This small molecule binds to this protein.
Small molecule (SMILES): CC(=O)N[C@@H]1[C@@H](O)[C@@H](O)[C@@H](CO)O[C@@H]1O

Binding-site contacts:
Ligand atom O5 contacts residue SER1 of chain 3.I at 2.3 Å (h-bond).
Ligand atom O7 contacts residue LEU213 of chain 3.A at 3.7 Å.
Ligand atom C7 contacts residue ASN129 of chain 3.A at 3.8 Å.
Ligand atom O4 contacts residue ASP87 of chain 3.A at 2.7 Å (salt-bridge).
Ligand atom C8 contacts residue SO41 of chain 3.D at 3.9 Å.
Ligand atom N2 contacts residue ASN129 of chain 3.A at 3.5 Å (h-bond).
Ligand atom C5 contacts residue PHE127 of chain 3.A at 3.9 Å (hydrophobic).
Ligand atom C7 contacts residue GLY105 of chain 3.A at 3.8 Å.
Ligand atom C3 contacts residue ASN129 of chain 3.A at 3.3 Å.
Ligand atom O7 contacts residue GLY104 of chain 3.A at 3.8 Å.
Ligand atom C4 contacts residue ASP87 of chain 3.A at 3.5 Å.
Ligand atom O7 contacts residue GLY105 of chain 3.A at 2.9 Å (h-bond).
Ligand atom O4 contacts residue ALA86 of chain 3.A at 3.8 Å.
Ligand atom O6 contacts residue HIS217 of chain 3.A at 3.3 Å (h-bond).
Ligand atom O3 contacts residue GLY105 of chain 3.A at 3.0 Å (h-bond).
Ligand atom N2 contacts residue SO41 of chain 3.D at 3.1 Å (h-bond).
Ligand atom C2 contacts residue SO41 of chain 3.D at 3.9 Å.
Ligand atom C6 contacts residue LEU213 of chain 3.A at 3.8 Å (hydrophobic).
Ligand atom O4 contacts residue LEU213 of chain 3.A at 3.1 Å (h-bond).
Ligand atom O3 contacts residue ASP87 of chain 3.A at 2.5 Å (salt-bridge).
Ligand atom C4 contacts residue PHE127 of chain 3.A at 3.7 Å (hydrophobic).
Ligand atom C2 contacts residue LEU213 of chain 3.A at 3.9 Å (hydrophobic).
Ligand atom O3 contacts residue PHE127 of chain 3.A at 3.9 Å.
Ligand atom C2 contacts residue SER1 of chain 3.I at 2.4 Å.
Ligand atom C4 contacts residue SER1 of chain 3.I at 3.4 Å.
Ligand atom O5 contacts residue LEU213 of chain 3.A at 3.6 Å.
Ligand atom C5 contacts residue SER1 of chain 3.I at 2.8 Å.
Ligand atom C4 contacts residue ALA86 of chain 3.A at 4.0 Å (hydrophobic).
Ligand atom C3 contacts residue PHE127 of chain 3.A at 3.5 Å (hydrophobic).
Ligand atom C3 contacts residue ASP87 of chain 3.A at 3.5 Å.
Ligand atom N2 contacts residue SER1 of chain 3.I at 2.8 Å (h-bond).
Ligand atom O4 contacts residue GLY212 of chain 3.A at 3.3 Å.
Ligand atom C6 contacts residue HIS217 of chain 3.A at 3.6 Å.
Ligand atom O3 contacts residue ASN129 of chain 3.A at 2.9 Å (h-bond).
Ligand atom C7 contacts residue SO41 of chain 3.D at 4.0 Å.
Ligand atom C6 contacts residue SER214 of chain 3.A at 3.4 Å.
Ligand atom C1 contacts residue SER1 of chain 3.I at 1.4 Å.
Ligand atom O3 contacts residue GLY104 of chain 3.A at 3.8 Å.
Ligand atom C3 contacts residue SER1 of chain 3.I at 2.9 Å.
Ligand atom O6 contacts residue SER214 of chain 3.A at 2.6 Å (h-bond).

Sequence of chain 3.A:
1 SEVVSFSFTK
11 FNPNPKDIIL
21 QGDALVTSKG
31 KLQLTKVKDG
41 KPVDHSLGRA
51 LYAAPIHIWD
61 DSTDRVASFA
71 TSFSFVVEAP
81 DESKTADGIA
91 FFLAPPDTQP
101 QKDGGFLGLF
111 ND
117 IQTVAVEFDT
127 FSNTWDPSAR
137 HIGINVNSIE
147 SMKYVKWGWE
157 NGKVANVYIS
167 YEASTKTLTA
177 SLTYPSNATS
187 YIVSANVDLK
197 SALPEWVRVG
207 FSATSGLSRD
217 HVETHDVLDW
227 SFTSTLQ